Sequence of chain 1.C:
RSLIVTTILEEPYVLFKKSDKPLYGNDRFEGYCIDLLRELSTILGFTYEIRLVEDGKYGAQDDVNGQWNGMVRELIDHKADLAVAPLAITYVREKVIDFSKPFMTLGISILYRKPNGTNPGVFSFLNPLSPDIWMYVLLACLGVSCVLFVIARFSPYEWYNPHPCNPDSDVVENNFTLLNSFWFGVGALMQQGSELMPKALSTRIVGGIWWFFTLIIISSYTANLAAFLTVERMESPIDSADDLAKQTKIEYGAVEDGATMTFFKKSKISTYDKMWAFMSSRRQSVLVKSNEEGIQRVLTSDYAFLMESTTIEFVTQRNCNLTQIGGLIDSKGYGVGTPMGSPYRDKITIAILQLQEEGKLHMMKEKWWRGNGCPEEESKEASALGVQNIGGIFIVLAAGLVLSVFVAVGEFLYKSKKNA

Binding-site contacts:
Ligand atom C3 contacts residue ASN749 of chain 1.C at 3.9 Å.
Ligand atom C1 contacts residue ASN751 of chain 1.C at 1.4 Å.
Ligand atom C1 contacts residue ASN749 of chain 1.C at 4.1 Å.
Ligand atom O4 contacts residue ASN749 of chain 1.C at 4.2 Å.
Ligand atom C5 contacts residue ASN749 of chain 1.C at 4.3 Å.
Ligand atom O7 contacts residue CYS750 of chain 1.C at 3.6 Å.
Ligand atom C3 contacts residue ASN751 of chain 1.C at 3.4 Å.
Ligand atom C7 contacts residue ASN751 of chain 1.C at 3.6 Å.
Ligand atom O7 contacts residue ASN751 of chain 1.C at 2.9 Å (h-bond).
Ligand atom C6 contacts residue LEU729 of chain 1.C at 3.7 Å (hydrophobic).
Ligand atom C6 contacts residue ASN749 of chain 1.C at 4.3 Å.
Ligand atom C4 contacts residue ASN749 of chain 1.C at 3.4 Å.
Ligand atom C5 contacts residue ASN751 of chain 1.C at 3.1 Å.
Ligand atom C2 contacts residue ASN749 of chain 1.C at 3.8 Å.
Ligand atom N2 contacts residue ASN751 of chain 1.C at 3.5 Å (h-bond).
Ligand atom O3 contacts residue ASN749 of chain 1.C at 4.0 Å.
Ligand atom O6 contacts residue LEU729 of chain 1.C at 3.7 Å.
Ligand atom C2 contacts residue ASN751 of chain 1.C at 2.4 Å.
Ligand atom O3 contacts residue ASN751 of chain 1.C at 4.4 Å.
Ligand atom C6 contacts residue ASN751 of chain 1.C at 3.3 Å.
Ligand atom C4 contacts residue ASN751 of chain 1.C at 3.3 Å.
Ligand atom O5 contacts residue ASN751 of chain 1.C at 2.5 Å (h-bond).

The protein below binds the small molecule below.
Small molecule (SMILES): CC(=O)N[C@@H]1[C@@H](O)[C@H](O)[C@@H](CO)O[C@H]1O